Binding-site contacts:
Ligand atom C7 contacts residue NAG1 of chain 1.AB at 3.8 Å.
Ligand atom N2 contacts residue NAG1 of chain 1.AB at 3.1 Å (h-bond).
Ligand atom C2 contacts residue ASN355 of chain 1.J at 2.4 Å.
Ligand atom O5 contacts residue ASN355 of chain 1.J at 2.4 Å (h-bond).
Ligand atom C6 contacts residue BMA3 of chain 1.AB at 4.5 Å.
Ligand atom O7 contacts residue NAG1 of chain 1.AB at 3.5 Å (h-bond).
Ligand atom O4 contacts residue NAG2 of chain 1.AB at 4.4 Å.
Ligand atom C3 contacts residue ASN355 of chain 1.J at 3.7 Å.
Ligand atom C7 contacts residue ASN355 of chain 1.J at 3.7 Å.
Ligand atom C8 contacts residue NAG1 of chain 1.CB at 3.5 Å.
Ligand atom C1 contacts residue NAG1 of chain 1.AB at 4.3 Å.
Ligand atom C5 contacts residue NAG2 of chain 1.AB at 4.4 Å.
Ligand atom C4 contacts residue ASN355 of chain 1.J at 4.2 Å.
Ligand atom O5 contacts residue NAG2 of chain 1.AB at 4.0 Å.
Ligand atom O3 contacts residue NAG1 of chain 1.AB at 4.4 Å.
Ligand atom O5 contacts residue ASP111 of chain 1.J at 4.5 Å.
Ligand atom C5 contacts residue SER357 of chain 1.J at 4.0 Å.
Ligand atom C5 contacts residue NAG1 of chain 1.CB at 4.1 Å.
Ligand atom O6 contacts residue NAG2 of chain 1.AB at 4.0 Å.
Ligand atom N2 contacts residue ASN355 of chain 1.J at 2.7 Å (h-bond).
Ligand atom C5 contacts residue ASN355 of chain 1.J at 3.7 Å.
Ligand atom O3 contacts residue NAG2 of chain 1.AB at 3.9 Å.
Ligand atom C7 contacts residue NAG1 of chain 1.CB at 4.3 Å.
Ligand atom C4 contacts residue NAG2 of chain 1.AB at 4.2 Å.
Ligand atom O7 contacts residue ASN355 of chain 1.J at 4.2 Å.
Ligand atom C6 contacts residue NAG1 of chain 1.CB at 3.7 Å.
Ligand atom O5 contacts residue SER357 of chain 1.J at 3.9 Å.
Ligand atom C2 contacts residue NAG1 of chain 1.AB at 4.1 Å.
Ligand atom C1 contacts residue ASN355 of chain 1.J at 1.4 Å.
Ligand atom C8 contacts residue NAG1 of chain 1.AB at 3.6 Å.
Ligand atom C3 contacts residue NAG1 of chain 1.AB at 4.4 Å.
Ligand atom C6 contacts residue NAG2 of chain 1.AB at 3.5 Å.
Ligand atom C1 contacts residue SER357 of chain 1.J at 3.6 Å.
Ligand atom O2 contacts residue ASP111 of chain 1.J at 4.1 Å.

Sequence of chain 1.J:
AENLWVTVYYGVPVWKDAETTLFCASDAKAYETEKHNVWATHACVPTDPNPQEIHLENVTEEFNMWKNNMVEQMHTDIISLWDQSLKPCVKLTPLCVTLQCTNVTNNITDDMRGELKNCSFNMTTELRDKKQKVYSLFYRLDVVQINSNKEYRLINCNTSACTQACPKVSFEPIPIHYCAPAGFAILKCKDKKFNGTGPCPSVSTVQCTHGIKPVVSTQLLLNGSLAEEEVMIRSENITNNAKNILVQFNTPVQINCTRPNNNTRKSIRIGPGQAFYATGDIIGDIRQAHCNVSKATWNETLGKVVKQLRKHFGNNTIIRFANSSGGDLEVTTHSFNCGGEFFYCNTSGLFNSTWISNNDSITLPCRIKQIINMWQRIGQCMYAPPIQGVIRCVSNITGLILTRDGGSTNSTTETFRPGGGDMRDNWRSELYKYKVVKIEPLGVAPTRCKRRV

This small molecule binds to this protein.
Small molecule (SMILES): CC(=O)N[C@H]1[C@H](O[C@H]2[C@H](O)[C@@H](NC(C)=O)CO[C@@H]2CO)O[C@H](CO)[C@@H](O[C@@H]2O[C@H](CO[C@H]3O[C@H](CO)[C@@H](O)[C@H](O)[C@@H]3O)[C@@H](O)[C@H](O[C@H]3O[C@H](CO)[C@@H](O)[C@H](O)[C@@H]3O)[C@@H]2O)[C@@H]1O